The small molecule below binds the protein below.
Small molecule (SMILES): CC(=O)N[C@@H]1[C@@H](O)[C@H](O)[C@@H](CO)O[C@H]1O

Binding-site contacts:
Ligand atom C8 contacts residue ASP67 of chain 25.C at 3.9 Å.
Ligand atom C4 contacts residue ASN118 of chain 25.C at 4.2 Å.
Ligand atom C2 contacts residue ASN118 of chain 25.C at 2.5 Å.
Ligand atom C2 contacts residue SER66 of chain 25.C at 4.5 Å.
Ligand atom C7 contacts residue SER66 of chain 25.C at 3.5 Å.
Ligand atom C8 contacts residue ASN118 of chain 25.C at 4.2 Å.
Ligand atom O7 contacts residue ASN118 of chain 25.C at 4.0 Å.
Ligand atom C8 contacts residue TYR90 of chain 25.C at 3.5 Å (hydrophobic).
Ligand atom O5 contacts residue ASN118 of chain 25.C at 2.4 Å (h-bond).
Ligand atom C1 contacts residue ASN118 of chain 25.C at 1.5 Å.
Ligand atom C4 contacts residue THR120 of chain 25.C at 4.4 Å.
Ligand atom C5 contacts residue ASN118 of chain 25.C at 3.7 Å.
Ligand atom C7 contacts residue ASN118 of chain 25.C at 3.5 Å.
Ligand atom O7 contacts residue SER66 of chain 25.C at 3.0 Å (h-bond).
Ligand atom O6 contacts residue THR89 of chain 25.C at 4.0 Å.
Ligand atom N2 contacts residue SER66 of chain 25.C at 4.3 Å.
Ligand atom C5 contacts residue THR89 of chain 25.C at 4.4 Å.
Ligand atom C5 contacts residue THR120 of chain 25.C at 3.8 Å.
Ligand atom C6 contacts residue THR120 of chain 25.C at 3.4 Å.
Ligand atom C8 contacts residue SER66 of chain 25.C at 4.0 Å.
Ligand atom C7 contacts residue TYR90 of chain 25.C at 4.5 Å (hydrophobic).
Ligand atom C6 contacts residue THR89 of chain 25.C at 4.4 Å.
Ligand atom C3 contacts residue ASN118 of chain 25.C at 3.8 Å.
Ligand atom O5 contacts residue THR89 of chain 25.C at 4.2 Å.
Ligand atom C1 contacts residue THR89 of chain 25.C at 4.1 Å.
Ligand atom C1 contacts residue THR120 of chain 25.C at 4.3 Å.
Ligand atom N2 contacts residue TYR90 of chain 25.C at 4.3 Å.
Ligand atom O5 contacts residue THR120 of chain 25.C at 3.2 Å (h-bond).
Ligand atom N2 contacts residue ASN118 of chain 25.C at 2.9 Å (h-bond).

Sequence of chain 25.C:
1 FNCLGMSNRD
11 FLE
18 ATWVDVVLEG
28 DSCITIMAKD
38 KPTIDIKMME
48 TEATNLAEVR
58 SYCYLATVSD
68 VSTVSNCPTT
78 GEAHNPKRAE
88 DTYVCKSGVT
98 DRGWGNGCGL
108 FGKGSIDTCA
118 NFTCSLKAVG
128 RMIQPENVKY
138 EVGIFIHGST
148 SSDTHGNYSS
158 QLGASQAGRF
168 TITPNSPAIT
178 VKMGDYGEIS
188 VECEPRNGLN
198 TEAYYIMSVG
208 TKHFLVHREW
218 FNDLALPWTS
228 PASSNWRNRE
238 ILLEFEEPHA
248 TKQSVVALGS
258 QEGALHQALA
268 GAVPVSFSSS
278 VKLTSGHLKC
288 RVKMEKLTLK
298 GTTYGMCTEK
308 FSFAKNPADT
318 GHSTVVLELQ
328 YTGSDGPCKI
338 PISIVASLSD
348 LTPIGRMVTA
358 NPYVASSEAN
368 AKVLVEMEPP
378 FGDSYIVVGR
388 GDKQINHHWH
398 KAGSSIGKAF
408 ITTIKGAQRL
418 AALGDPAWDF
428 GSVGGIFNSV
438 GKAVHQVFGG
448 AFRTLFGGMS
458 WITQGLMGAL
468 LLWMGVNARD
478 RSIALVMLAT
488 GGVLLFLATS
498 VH